The protein below binds the small molecule below.
Small molecule (SMILES): Nc1ccn([C@H]2C[C@H](O)[C@@H](COP(=O)(O)O)O2)c(=O)n1

Sequence of chain 1.UA:
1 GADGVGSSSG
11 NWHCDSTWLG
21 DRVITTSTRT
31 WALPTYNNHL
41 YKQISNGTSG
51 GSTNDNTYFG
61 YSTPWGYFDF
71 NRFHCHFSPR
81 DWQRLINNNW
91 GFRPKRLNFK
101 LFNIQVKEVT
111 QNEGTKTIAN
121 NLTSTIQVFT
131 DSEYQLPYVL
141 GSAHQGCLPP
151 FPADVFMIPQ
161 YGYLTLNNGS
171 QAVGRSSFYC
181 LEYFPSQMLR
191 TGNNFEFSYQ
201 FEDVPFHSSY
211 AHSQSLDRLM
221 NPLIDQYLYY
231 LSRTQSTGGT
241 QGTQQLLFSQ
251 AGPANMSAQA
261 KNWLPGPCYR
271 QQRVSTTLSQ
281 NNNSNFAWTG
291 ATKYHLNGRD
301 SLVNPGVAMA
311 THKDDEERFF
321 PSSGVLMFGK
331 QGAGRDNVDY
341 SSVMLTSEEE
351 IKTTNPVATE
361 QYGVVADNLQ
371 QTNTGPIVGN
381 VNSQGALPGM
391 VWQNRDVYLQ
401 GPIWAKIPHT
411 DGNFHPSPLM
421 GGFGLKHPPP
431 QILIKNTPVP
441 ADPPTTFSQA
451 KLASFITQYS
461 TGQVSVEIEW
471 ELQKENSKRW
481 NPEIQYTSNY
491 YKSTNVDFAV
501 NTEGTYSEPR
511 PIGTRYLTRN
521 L

Binding-site contacts:
Ligand atom O5' contacts residue DA1 of chain 1.XE at 3.9 Å.
Ligand atom O3' contacts residue DA1 of chain 1.XE at 1.6 Å.
Ligand atom C3' contacts residue DA1 of chain 1.XE at 2.6 Å.
Ligand atom O3' contacts residue PRO205 of chain 1.UA at 4.1 Å.
Ligand atom C2' contacts residue PRO205 of chain 1.UA at 4.5 Å (hydrophobic).
Ligand atom C4' contacts residue DA1 of chain 1.XE at 3.7 Å.
Ligand atom C5' contacts residue DA1 of chain 1.XE at 3.6 Å.
Ligand atom C2' contacts residue DA1 of chain 1.XE at 3.7 Å.